Sequence of chain 1.A:
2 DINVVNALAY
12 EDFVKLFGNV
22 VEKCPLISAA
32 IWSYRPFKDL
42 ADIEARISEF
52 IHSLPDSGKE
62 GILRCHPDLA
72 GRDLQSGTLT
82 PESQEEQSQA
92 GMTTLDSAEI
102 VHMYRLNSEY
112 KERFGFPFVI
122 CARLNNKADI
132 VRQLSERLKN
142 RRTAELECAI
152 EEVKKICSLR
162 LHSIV

The small molecule below binds the protein below.
Small molecule (SMILES): Nc1nc2[nH]cnc2c(=O)[nH]1

Binding-site contacts:
Ligand atom N9 contacts residue PHE119 of chain 1.A at 3.8 Å.
Ligand atom N2 contacts residue ILE121 of chain 1.A at 3.6 Å.
Ligand atom N1 contacts residue GLU87 of chain 1.A at 2.9 Å (salt-bridge).
Ligand atom N7 contacts residue LEU70 of chain 1.A at 3.8 Å.
Ligand atom N9 contacts residue VAL120 of chain 1.A at 3.4 Å.
Ligand atom N2 contacts residue GLU87 of chain 1.A at 3.1 Å (salt-bridge).
Ligand atom C2 contacts residue ILE157 of chain 1.A at 3.4 Å (hydrophobic).
Ligand atom N7 contacts residue PRO68 of chain 1.A at 2.9 Å (h-bond).
Ligand atom N2 contacts residue ALA123 of chain 1.A at 3.2 Å (h-bond).
Ligand atom N7 contacts residue GLN88 of chain 1.A at 4.2 Å.
Ligand atom C5 contacts residue PRO68 of chain 1.A at 4.0 Å (hydrophobic).
Ligand atom C6 contacts residue LEU70 of chain 1.A at 4.2 Å (hydrophobic).
Ligand atom C6 contacts residue GLU87 of chain 1.A at 3.9 Å.
Ligand atom C6 contacts residue GLN88 of chain 1.A at 3.9 Å.
Ligand atom N3 contacts residue ILE157 of chain 1.A at 3.2 Å.
Ligand atom O6 contacts residue PRO68 of chain 1.A at 3.8 Å.
Ligand atom C6 contacts residue SER84 of chain 1.A at 4.0 Å.
Ligand atom O6 contacts residue GLU87 of chain 1.A at 4.0 Å.
Ligand atom C4 contacts residue ILE121 of chain 1.A at 3.2 Å (hydrophobic).
Ligand atom O6 contacts residue GLN88 of chain 1.A at 3.3 Å (h-bond).
Ligand atom C5 contacts residue LEU70 of chain 1.A at 3.7 Å (hydrophobic).
Ligand atom C8 contacts residue VAL120 of chain 1.A at 3.7 Å (hydrophobic).
Ligand atom N3 contacts residue ILE121 of chain 1.A at 2.4 Å (h-bond).
Ligand atom N7 contacts residue PHE119 of chain 1.A at 4.2 Å.
Ligand atom C8 contacts residue LEU70 of chain 1.A at 3.6 Å (hydrophobic).
Ligand atom N3 contacts residue ALA123 of chain 1.A at 3.7 Å.
Ligand atom C2 contacts residue GLU87 of chain 1.A at 3.4 Å.
Ligand atom C8 contacts residue PHE119 of chain 1.A at 3.1 Å (hydrophobic).
Ligand atom C4 contacts residue ILE157 of chain 1.A at 3.9 Å (hydrophobic).
Ligand atom C8 contacts residue PRO68 of chain 1.A at 3.7 Å (hydrophobic).
Ligand atom N2 contacts residue ILE157 of chain 1.A at 3.5 Å.
Ligand atom N9 contacts residue ILE121 of chain 1.A at 3.0 Å (h-bond).
Ligand atom N2 contacts residue CYS122 of chain 1.A at 4.3 Å.
Ligand atom C2 contacts residue ILE121 of chain 1.A at 3.4 Å (hydrophobic).
Ligand atom C8 contacts residue ILE121 of chain 1.A at 4.1 Å (hydrophobic).
Ligand atom O6 contacts residue SER84 of chain 1.A at 3.0 Å (h-bond).
Ligand atom N9 contacts residue LEU70 of chain 1.A at 3.9 Å.
Ligand atom N1 contacts residue ILE157 of chain 1.A at 4.3 Å.
Ligand atom C2 contacts residue ALA123 of chain 1.A at 3.6 Å (hydrophobic).
Ligand atom C4 contacts residue LEU70 of chain 1.A at 3.8 Å (hydrophobic).